Sequence of chain 1.A:
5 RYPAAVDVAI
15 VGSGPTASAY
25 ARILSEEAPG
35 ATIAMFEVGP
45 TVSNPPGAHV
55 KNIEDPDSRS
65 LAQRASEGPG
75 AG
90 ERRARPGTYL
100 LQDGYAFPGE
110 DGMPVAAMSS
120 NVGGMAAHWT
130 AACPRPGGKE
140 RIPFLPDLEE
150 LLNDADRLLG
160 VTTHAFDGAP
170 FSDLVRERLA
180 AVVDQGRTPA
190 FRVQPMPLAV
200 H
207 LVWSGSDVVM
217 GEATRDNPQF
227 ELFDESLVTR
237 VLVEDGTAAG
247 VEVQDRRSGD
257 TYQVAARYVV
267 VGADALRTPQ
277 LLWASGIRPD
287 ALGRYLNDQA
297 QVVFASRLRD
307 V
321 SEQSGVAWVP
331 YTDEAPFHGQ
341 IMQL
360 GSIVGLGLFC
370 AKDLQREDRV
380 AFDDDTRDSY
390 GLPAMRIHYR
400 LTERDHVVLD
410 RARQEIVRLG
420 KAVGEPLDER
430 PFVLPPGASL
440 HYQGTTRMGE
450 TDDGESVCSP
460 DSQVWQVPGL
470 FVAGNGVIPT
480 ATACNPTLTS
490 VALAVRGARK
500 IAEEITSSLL

This small molecule binds to this protein.
Small molecule (SMILES): OC[C@H]1O[C@H](O)[C@H](O)[C@@H](O)[C@@H]1O

Binding-site contacts:
Ligand atom O1 contacts residue SER438 of chain 1.A at 4.5 Å.
Ligand atom C4 contacts residue THR129 of chain 1.A at 3.9 Å.
Ligand atom C2 contacts residue FAD1 of chain 1.B at 3.8 Å.
Ligand atom O3 contacts residue GLN340 of chain 1.A at 3.6 Å.
Ligand atom O3 contacts residue THR129 of chain 1.A at 2.5 Å (h-bond).
Ligand atom C3 contacts residue GLN340 of chain 1.A at 4.2 Å.
Ligand atom C1 contacts residue FAD1 of chain 1.B at 4.2 Å.
Ligand atom O1 contacts residue ARG94 of chain 1.A at 3.2 Å (salt-bridge).
Ligand atom C2 contacts residue THR129 of chain 1.A at 4.1 Å.
Ligand atom C3 contacts residue THR129 of chain 1.A at 3.6 Å.
Ligand atom O2 contacts residue PHE368 of chain 1.A at 3.8 Å.
Ligand atom O1 contacts residue GLN297 of chain 1.A at 3.3 Å (h-bond).
Ligand atom O3 contacts residue FAD1 of chain 1.B at 3.8 Å.
Ligand atom O4 contacts residue THR129 of chain 1.A at 4.1 Å.
Ligand atom O1 contacts residue ALA437 of chain 1.A at 4.0 Å.
Ligand atom O2 contacts residue HIS440 of chain 1.A at 3.8 Å.
Ligand atom O2 contacts residue FAD1 of chain 1.B at 4.2 Å.
Ligand atom O5 contacts residue FAD1 of chain 1.B at 4.3 Å.
Ligand atom O4 contacts residue MET342 of chain 1.A at 3.8 Å.
Ligand atom C1 contacts residue ARG94 of chain 1.A at 3.8 Å.
Ligand atom O6 contacts residue ARG94 of chain 1.A at 4.4 Å.
Ligand atom O5 contacts residue ARG94 of chain 1.A at 3.4 Å (salt-bridge).
Ligand atom O2 contacts residue SER438 of chain 1.A at 4.0 Å.